Sequence of chain 1.A:
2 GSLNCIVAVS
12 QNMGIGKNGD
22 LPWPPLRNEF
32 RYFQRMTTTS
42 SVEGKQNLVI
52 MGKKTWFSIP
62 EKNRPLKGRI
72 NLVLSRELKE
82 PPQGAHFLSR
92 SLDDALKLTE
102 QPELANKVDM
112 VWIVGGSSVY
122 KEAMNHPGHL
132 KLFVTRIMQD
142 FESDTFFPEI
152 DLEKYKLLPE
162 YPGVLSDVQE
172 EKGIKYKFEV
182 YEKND

Binding-site contacts:
Ligand atom C5A contacts residue NDP1 of chain 1.E at 3.7 Å.
Ligand atom N4 contacts residue NDP1 of chain 1.E at 3.6 Å.
Ligand atom N2 contacts residue ALA9 of chain 1.A at 3.7 Å.
Ligand atom C5A contacts residue VAL115 of chain 1.A at 3.3 Å (hydrophobic).
Ligand atom N8 contacts residue GLU30 of chain 1.A at 3.6 Å.
Ligand atom C8X contacts residue PRO61 of chain 1.A at 3.5 Å (hydrophobic).
Ligand atom N4 contacts residue PHE34 of chain 1.A at 3.6 Å.
Ligand atom C2' contacts residue PHE31 of chain 1.A at 3.6 Å (hydrophobic).
Ligand atom N2 contacts residue VAL8 of chain 1.A at 3.5 Å.
Ligand atom N3 contacts residue VAL8 of chain 1.A at 3.4 Å.
Ligand atom N1' contacts residue PRO61 of chain 1.A at 3.3 Å.
Ligand atom C4A contacts residue PHE34 of chain 1.A at 3.8 Å (hydrophobic).
Ligand atom N4 contacts residue VAL115 of chain 1.A at 3.0 Å (h-bond).
Ligand atom C4' contacts residue PHE31 of chain 1.A at 3.7 Å (hydrophobic).
Ligand atom C4A contacts residue NDP1 of chain 1.E at 3.5 Å.
Ligand atom N3 contacts residue PHE34 of chain 1.A at 3.5 Å.
Ligand atom C4 contacts residue PHE34 of chain 1.A at 3.5 Å (hydrophobic).
Ligand atom N1' contacts residue PHE31 of chain 1.A at 3.5 Å.
Ligand atom C8A contacts residue GLU30 of chain 1.A at 3.7 Å.
Ligand atom C5A contacts residue PHE34 of chain 1.A at 3.8 Å (hydrophobic).
Ligand atom N3 contacts residue ILE7 of chain 1.A at 3.5 Å (h-bond).
Ligand atom N4 contacts residue TYR121 of chain 1.A at 3.5 Å (h-bond).
Ligand atom C7 contacts residue PHE31 of chain 1.A at 3.8 Å (hydrophobic).
Ligand atom C5 contacts residue NDP1 of chain 1.E at 3.6 Å.
Ligand atom C2 contacts residue GLU30 of chain 1.A at 3.6 Å.
Ligand atom N4 contacts residue ILE7 of chain 1.A at 2.9 Å (h-bond).
Ligand atom N2 contacts residue ILE7 of chain 1.A at 3.8 Å.
Ligand atom N1 contacts residue GLU30 of chain 1.A at 2.8 Å (salt-bridge).
Ligand atom C2 contacts residue VAL8 of chain 1.A at 3.7 Å (hydrophobic).
Ligand atom N3 contacts residue NDP1 of chain 1.E at 3.6 Å (h-bond).
Ligand atom C3' contacts residue PHE31 of chain 1.A at 3.8 Å (hydrophobic).
Ligand atom C4X contacts residue PHE31 of chain 1.A at 3.7 Å (hydrophobic).
Ligand atom C8A contacts residue NDP1 of chain 1.E at 3.7 Å.
Ligand atom C4 contacts residue NDP1 of chain 1.E at 3.3 Å.
Ligand atom N2 contacts residue GLU30 of chain 1.A at 2.8 Å (salt-bridge).
Ligand atom C2 contacts residue PHE34 of chain 1.A at 3.8 Å (hydrophobic).
Ligand atom C2' contacts residue PRO61 of chain 1.A at 3.4 Å (hydrophobic).
Ligand atom C8X contacts residue PHE31 of chain 1.A at 3.6 Å (hydrophobic).
Ligand atom C2 contacts residue ALA9 of chain 1.A at 3.7 Å (hydrophobic).
Ligand atom C4 contacts residue ILE7 of chain 1.A at 3.7 Å (hydrophobic).

A protein and the small-molecule ligand that binds it are described below.
Small molecule (SMILES): Cc1c(CNc2cccc3ncccc23)cnc2nc(N)nc(N)c12